A small-molecule ligand and the protein it binds are described below.
Small molecule (SMILES): Oc1cccc2nc(C(F)(F)F)[nH]c12

Sequence of chain 3.B:
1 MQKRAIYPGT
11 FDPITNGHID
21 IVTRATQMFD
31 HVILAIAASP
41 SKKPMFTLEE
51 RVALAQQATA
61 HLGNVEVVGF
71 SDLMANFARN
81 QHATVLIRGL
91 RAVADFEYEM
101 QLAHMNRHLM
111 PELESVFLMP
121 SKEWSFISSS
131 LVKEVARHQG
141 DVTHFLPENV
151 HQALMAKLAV

Binding-site contacts:
Ligand atom O contacts residue LEU73 of chain 9.B at 3.6 Å.
Ligand atom C1 contacts residue LEU109 of chain 9.B at 3.8 Å (hydrophobic).
Ligand atom C contacts residue LEU73 of chain 9.B at 3.6 Å (hydrophobic).
Ligand atom N1 contacts residue LEU73 of chain 9.B at 3.5 Å.
Ligand atom F1 contacts residue HIS138 of chain 3.B at 3.5 Å.
Ligand atom C2 contacts residue LEU102 of chain 9.B at 3.5 Å (hydrophobic).
Ligand atom F contacts residue ASP72 of chain 9.B at 4.1 Å.
Ligand atom C contacts residue MET74 of chain 9.B at 3.7 Å (hydrophobic).
Ligand atom C3 contacts residue LEU131 of chain 3.B at 3.8 Å (hydrophobic).
Ligand atom F2 contacts residue GLU134 of chain 3.B at 3.4 Å.
Ligand atom C contacts residue ASN106 of chain 9.B at 3.2 Å.
Ligand atom O contacts residue ASN106 of chain 9.B at 2.6 Å (h-bond).
Ligand atom C3 contacts residue VAL135 of chain 3.B at 3.8 Å (hydrophobic).
Ligand atom C1 contacts residue MET105 of chain 9.B at 4.0 Å (hydrophobic).
Ligand atom F contacts residue MET74 of chain 9.B at 3.9 Å.
Ligand atom C2 contacts residue VAL135 of chain 3.B at 3.6 Å (hydrophobic).
Ligand atom C7 contacts residue GLU134 of chain 3.B at 4.2 Å.
Ligand atom F1 contacts residue ASP72 of chain 9.B at 3.4 Å.
Ligand atom O contacts residue MET74 of chain 9.B at 3.1 Å.
Ligand atom C4 contacts residue LEU73 of chain 9.B at 4.0 Å (hydrophobic).
Ligand atom C4 contacts residue LEU102 of chain 9.B at 4.2 Å (hydrophobic).
Ligand atom C1 contacts residue ASN106 of chain 9.B at 3.1 Å.
Ligand atom F1 contacts residue LEU73 of chain 9.B at 3.5 Å.
Ligand atom C6 contacts residue MET74 of chain 9.B at 3.7 Å (hydrophobic).
Ligand atom F1 contacts residue MET74 of chain 9.B at 4.0 Å.
Ligand atom C6 contacts residue LEU73 of chain 9.B at 3.4 Å (hydrophobic).
Ligand atom O contacts residue LEU109 of chain 9.B at 4.0 Å.
Ligand atom C2 contacts residue MET105 of chain 9.B at 3.8 Å (hydrophobic).
Ligand atom C3 contacts residue LEU102 of chain 9.B at 3.7 Å (hydrophobic).
Ligand atom C1 contacts residue LEU102 of chain 9.B at 3.9 Å (hydrophobic).
Ligand atom O contacts residue ALA75 of chain 9.B at 3.3 Å (h-bond).
Ligand atom C5 contacts residue MET74 of chain 9.B at 4.0 Å (hydrophobic).
Ligand atom F contacts residue PHE70 of chain 9.B at 4.0 Å.
Ligand atom C3 contacts residue GLU134 of chain 3.B at 4.1 Å.
Ligand atom C5 contacts residue GLU134 of chain 3.B at 3.9 Å.
Ligand atom C4 contacts residue GLU134 of chain 3.B at 3.8 Å.
Ligand atom N1 contacts residue MET74 of chain 9.B at 3.0 Å (h-bond).
Ligand atom N contacts residue GLU134 of chain 3.B at 2.8 Å (salt-bridge).
Ligand atom C5 contacts residue LEU73 of chain 9.B at 4.0 Å (hydrophobic).
Ligand atom C2 contacts residue LEU131 of chain 3.B at 3.9 Å (hydrophobic).

Sequence of chain 9.B:
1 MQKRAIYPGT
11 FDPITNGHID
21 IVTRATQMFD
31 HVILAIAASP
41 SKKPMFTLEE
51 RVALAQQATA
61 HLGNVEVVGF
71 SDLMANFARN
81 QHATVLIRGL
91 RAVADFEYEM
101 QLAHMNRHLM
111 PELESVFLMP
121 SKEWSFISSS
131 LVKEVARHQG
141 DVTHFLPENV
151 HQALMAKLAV